Sequence of chain 1.E:
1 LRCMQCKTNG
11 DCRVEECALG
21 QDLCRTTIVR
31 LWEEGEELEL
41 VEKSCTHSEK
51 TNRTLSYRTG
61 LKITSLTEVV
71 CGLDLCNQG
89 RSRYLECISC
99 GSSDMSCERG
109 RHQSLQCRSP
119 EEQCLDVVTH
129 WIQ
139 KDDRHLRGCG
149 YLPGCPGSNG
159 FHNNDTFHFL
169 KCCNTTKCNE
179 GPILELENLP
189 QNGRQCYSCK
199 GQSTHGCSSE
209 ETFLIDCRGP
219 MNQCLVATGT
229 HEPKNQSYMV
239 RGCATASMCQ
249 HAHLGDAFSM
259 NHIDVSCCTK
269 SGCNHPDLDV

The small molecule below binds the protein below.
Small molecule (SMILES): CC(=O)N[C@@H]1[C@@H](O)[C@H](O)[C@@H](CO)O[C@H]1O

Binding-site contacts:
Ligand atom C2 contacts residue PHE211 of chain 1.E at 4.0 Å (hydrophobic).
Ligand atom O6 contacts residue GLN131 of chain 1.E at 3.6 Å.
Ligand atom C4 contacts residue ASN162 of chain 1.E at 3.7 Å.
Ligand atom O5 contacts residue ASN162 of chain 1.E at 2.4 Å (h-bond).
Ligand atom C2 contacts residue ASN162 of chain 1.E at 2.8 Å.
Ligand atom C7 contacts residue PHE211 of chain 1.E at 4.3 Å (hydrophobic).
Ligand atom N2 contacts residue PHE211 of chain 1.E at 4.2 Å.
Ligand atom N2 contacts residue ASN162 of chain 1.E at 3.7 Å.
Ligand atom C1 contacts residue ASN162 of chain 1.E at 1.4 Å.
Ligand atom O7 contacts residue PHE211 of chain 1.E at 3.5 Å.
Ligand atom C1 contacts residue PHE211 of chain 1.E at 4.0 Å (hydrophobic).
Ligand atom O6 contacts residue ILE130 of chain 1.E at 3.5 Å.
Ligand atom C6 contacts residue ILE130 of chain 1.E at 3.8 Å (hydrophobic).
Ligand atom C3 contacts residue ASN162 of chain 1.E at 3.8 Å.
Ligand atom C5 contacts residue ASN162 of chain 1.E at 3.3 Å.
Ligand atom C6 contacts residue ASN162 of chain 1.E at 3.6 Å.